Sequence of chain 1.D:
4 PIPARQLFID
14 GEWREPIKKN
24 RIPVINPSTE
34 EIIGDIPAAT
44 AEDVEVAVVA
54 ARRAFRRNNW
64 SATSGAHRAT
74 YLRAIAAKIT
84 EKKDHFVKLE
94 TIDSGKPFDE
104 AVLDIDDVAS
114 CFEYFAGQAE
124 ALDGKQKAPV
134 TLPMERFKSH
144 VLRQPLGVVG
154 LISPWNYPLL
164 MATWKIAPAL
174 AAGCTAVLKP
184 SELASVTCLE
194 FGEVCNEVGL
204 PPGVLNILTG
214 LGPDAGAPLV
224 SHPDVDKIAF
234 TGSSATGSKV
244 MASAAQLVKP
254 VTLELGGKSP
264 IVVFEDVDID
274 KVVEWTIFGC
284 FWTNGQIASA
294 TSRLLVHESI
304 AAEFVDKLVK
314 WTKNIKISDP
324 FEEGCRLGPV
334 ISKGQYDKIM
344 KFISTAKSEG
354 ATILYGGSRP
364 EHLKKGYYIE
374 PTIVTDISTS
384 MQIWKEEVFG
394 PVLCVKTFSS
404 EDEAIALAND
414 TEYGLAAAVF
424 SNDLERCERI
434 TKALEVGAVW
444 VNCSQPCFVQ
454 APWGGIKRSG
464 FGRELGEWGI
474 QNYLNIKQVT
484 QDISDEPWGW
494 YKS

Sequence of chain 1.C:
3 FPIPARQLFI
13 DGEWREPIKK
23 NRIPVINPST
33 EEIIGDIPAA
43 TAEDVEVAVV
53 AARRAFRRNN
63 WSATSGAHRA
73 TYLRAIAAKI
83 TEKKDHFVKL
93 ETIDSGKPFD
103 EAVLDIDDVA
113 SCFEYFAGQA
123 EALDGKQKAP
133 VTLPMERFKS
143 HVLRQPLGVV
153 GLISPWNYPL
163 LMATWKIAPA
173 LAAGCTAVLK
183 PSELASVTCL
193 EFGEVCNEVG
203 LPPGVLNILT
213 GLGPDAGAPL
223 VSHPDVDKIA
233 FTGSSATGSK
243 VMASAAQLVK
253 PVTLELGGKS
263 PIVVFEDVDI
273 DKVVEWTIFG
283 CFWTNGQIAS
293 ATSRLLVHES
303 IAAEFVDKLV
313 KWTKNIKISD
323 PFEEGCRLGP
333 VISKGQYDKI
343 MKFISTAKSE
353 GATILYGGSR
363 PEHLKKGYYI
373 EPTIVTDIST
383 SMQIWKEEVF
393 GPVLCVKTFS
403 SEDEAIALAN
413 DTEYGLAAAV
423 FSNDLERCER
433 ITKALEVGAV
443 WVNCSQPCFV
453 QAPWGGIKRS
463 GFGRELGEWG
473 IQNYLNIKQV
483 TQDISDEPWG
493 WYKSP

A protein and the small-molecule ligand that binds it are described below.
Small molecule (SMILES): NCCCO

Binding-site contacts:
Ligand atom C8 contacts residue CYS450 of chain 1.D at 1.7 Å (hydrophobic).
Ligand atom OH contacts residue PHE451 of chain 1.D at 4.1 Å.
Ligand atom OH contacts residue TRP456 of chain 1.D at 3.4 Å.
Ligand atom OH contacts residue GLN481 of chain 1.C at 4.1 Å.
Ligand atom C7 contacts residue TRP167 of chain 1.D at 4.4 Å (hydrophobic).
Ligand atom N3 contacts residue GLN448 of chain 1.D at 4.5 Å.
Ligand atom CA3 contacts residue TRP167 of chain 1.D at 3.8 Å (hydrophobic).
Ligand atom N3 contacts residue SER292 of chain 1.D at 2.7 Å (h-bond).
Ligand atom C7 contacts residue CYS450 of chain 1.D at 2.6 Å (hydrophobic).
Ligand atom CA3 contacts residue TRP456 of chain 1.D at 3.5 Å (hydrophobic).
Ligand atom CA3 contacts residue SER292 of chain 1.D at 4.0 Å.
Ligand atom OH contacts residue PRO449 of chain 1.D at 4.3 Å.
Ligand atom C7 contacts residue TRP443 of chain 1.D at 4.2 Å (hydrophobic).
Ligand atom N3 contacts residue FMT1 of chain 1.W at 2.8 Å (h-bond).
Ligand atom C8 contacts residue TRP456 of chain 1.D at 3.7 Å (hydrophobic).
Ligand atom CA3 contacts residue CYS450 of chain 1.D at 3.3 Å (hydrophobic).
Ligand atom OH contacts residue CYS450 of chain 1.D at 2.6 Å (h-bond).
Ligand atom C7 contacts residue TRP456 of chain 1.D at 3.6 Å (hydrophobic).
Ligand atom N3 contacts residue TRP456 of chain 1.D at 3.4 Å.
Ligand atom CA3 contacts residue FMT1 of chain 1.W at 3.7 Å.
Ligand atom C8 contacts residue TRP167 of chain 1.D at 3.8 Å (hydrophobic).